Sequence of chain 1.B:
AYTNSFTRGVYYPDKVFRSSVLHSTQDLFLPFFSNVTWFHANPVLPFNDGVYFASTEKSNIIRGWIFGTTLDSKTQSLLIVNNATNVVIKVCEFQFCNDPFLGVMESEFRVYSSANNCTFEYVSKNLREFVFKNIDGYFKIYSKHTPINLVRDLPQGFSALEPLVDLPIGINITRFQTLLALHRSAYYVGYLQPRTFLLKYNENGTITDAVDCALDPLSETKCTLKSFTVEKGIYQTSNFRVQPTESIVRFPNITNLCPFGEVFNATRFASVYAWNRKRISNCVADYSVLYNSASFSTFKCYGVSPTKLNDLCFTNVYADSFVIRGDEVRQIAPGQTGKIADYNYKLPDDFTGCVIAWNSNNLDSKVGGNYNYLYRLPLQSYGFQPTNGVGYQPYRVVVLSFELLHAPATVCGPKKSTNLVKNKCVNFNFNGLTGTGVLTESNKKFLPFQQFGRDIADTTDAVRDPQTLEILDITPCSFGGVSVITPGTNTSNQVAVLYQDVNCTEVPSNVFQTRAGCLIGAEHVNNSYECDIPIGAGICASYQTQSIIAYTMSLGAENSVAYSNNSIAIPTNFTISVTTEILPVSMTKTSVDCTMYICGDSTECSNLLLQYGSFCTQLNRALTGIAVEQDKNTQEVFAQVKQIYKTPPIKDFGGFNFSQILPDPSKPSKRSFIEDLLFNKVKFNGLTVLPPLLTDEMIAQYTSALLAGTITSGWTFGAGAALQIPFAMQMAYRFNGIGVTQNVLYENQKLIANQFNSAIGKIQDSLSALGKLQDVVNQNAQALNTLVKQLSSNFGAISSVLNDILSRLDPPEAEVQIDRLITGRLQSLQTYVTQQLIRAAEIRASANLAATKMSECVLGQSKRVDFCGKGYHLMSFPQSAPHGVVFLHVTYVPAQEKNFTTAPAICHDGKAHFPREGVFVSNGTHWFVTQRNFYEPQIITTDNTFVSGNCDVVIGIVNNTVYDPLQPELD

A small-molecule ligand and the protein it binds are described below.
Small molecule (SMILES): CC(=O)N[C@H]1[C@H](O[C@H]2[C@H](O)[C@@H](NC(C)=O)CO[C@@H]2CO)O[C@H](CO)[C@@H](O)[C@@H]1O

Binding-site contacts:
Ligand atom C3 contacts residue ASN343 of chain 1.B at 3.8 Å.
Ligand atom O5 contacts residue ASN343 of chain 1.B at 2.3 Å (h-bond).
Ligand atom C5 contacts residue ASN343 of chain 1.B at 3.6 Å.
Ligand atom N2 contacts residue ASN343 of chain 1.B at 2.9 Å (h-bond).
Ligand atom C2 contacts residue ASN343 of chain 1.B at 2.5 Å.
Ligand atom N2 contacts residue PHE342 of chain 1.B at 4.3 Å.
Ligand atom C8 contacts residue PHE342 of chain 1.B at 3.4 Å (hydrophobic).
Ligand atom C7 contacts residue PHE342 of chain 1.B at 4.4 Å (hydrophobic).
Ligand atom C7 contacts residue ASN343 of chain 1.B at 3.8 Å.
Ligand atom C1 contacts residue ASN343 of chain 1.B at 1.4 Å.
Ligand atom C4 contacts residue ASN343 of chain 1.B at 4.3 Å.
Ligand atom O7 contacts residue ASN343 of chain 1.B at 4.2 Å.